Binding-site contacts:
Ligand atom CKC contacts residue PHE26 of chain 5.A at 3.7 Å (hydrophobic).
Ligand atom CK8 contacts residue PHE26 of chain 5.A at 4.3 Å (hydrophobic).
Ligand atom CKB contacts residue PHE26 of chain 5.A at 3.4 Å (hydrophobic).
Ligand atom CK9 contacts residue ILE238 of chain 5.A at 3.8 Å (hydrophobic).
Ligand atom CK6 contacts residue ILE238 of chain 5.A at 3.8 Å (hydrophobic).
Ligand atom CK8 contacts residue ILE238 of chain 5.A at 3.4 Å (hydrophobic).
Ligand atom CK6 contacts residue THR259 of chain 5.A at 3.7 Å.
Ligand atom CK1 contacts residue PHE26 of chain 5.A at 4.0 Å (hydrophobic).
Ligand atom CK7 contacts residue ILE238 of chain 5.A at 4.3 Å (hydrophobic).
Ligand atom CKA contacts residue SER25 of chain 5.A at 4.3 Å.
Ligand atom CKC contacts residue ALA22 of chain 5.A at 3.7 Å (hydrophobic).
Ligand atom CK9 contacts residue MET30 of chain 5.A at 3.8 Å (hydrophobic).
Ligand atom CK8 contacts residue MET30 of chain 5.A at 4.4 Å (hydrophobic).
Ligand atom CK7 contacts residue PHE26 of chain 5.A at 4.0 Å (hydrophobic).
Ligand atom OK1 contacts residue PRO260 of chain 5.A at 3.7 Å.
Ligand atom CK6 contacts residue ALA258 of chain 5.A at 4.1 Å (hydrophobic).
Ligand atom CK1 contacts residue ILE238 of chain 5.A at 3.8 Å (hydrophobic).
Ligand atom CKC contacts residue PRO260 of chain 5.A at 4.1 Å (hydrophobic).
Ligand atom OK2 contacts residue PRO260 of chain 5.A at 4.2 Å.
Ligand atom CK2 contacts residue PRO260 of chain 5.A at 3.9 Å (hydrophobic).
Ligand atom CKA contacts residue PHE26 of chain 5.A at 4.1 Å (hydrophobic).
Ligand atom CKA contacts residue MET30 of chain 5.A at 4.0 Å (hydrophobic).
Ligand atom CK5 contacts residue THR259 of chain 5.A at 3.5 Å.
Ligand atom CK5 contacts residue PRO260 of chain 5.A at 3.5 Å (hydrophobic).
Ligand atom CK9 contacts residue ASN236 of chain 5.A at 4.3 Å.
Ligand atom CK1 contacts residue PRO260 of chain 5.A at 4.2 Å (hydrophobic).
Ligand atom OK2 contacts residue ALA22 of chain 5.A at 4.0 Å.
Ligand atom CKB contacts residue SER25 of chain 5.A at 3.9 Å.
Ligand atom CK1 contacts residue ALA258 of chain 5.A at 4.5 Å (hydrophobic).
Ligand atom CKB contacts residue ALA22 of chain 5.A at 3.6 Å (hydrophobic).
Ligand atom CK4 contacts residue PRO260 of chain 5.A at 3.5 Å (hydrophobic).
Ligand atom CK4 contacts residue THR259 of chain 5.A at 4.5 Å.
Ligand atom CK7 contacts residue PRO260 of chain 5.A at 4.4 Å (hydrophobic).
Ligand atom CK1 contacts residue THR259 of chain 5.A at 4.4 Å.
Ligand atom CK2 contacts residue PHE26 of chain 5.A at 4.3 Å (hydrophobic).
Ligand atom CK6 contacts residue PRO260 of chain 5.A at 3.8 Å (hydrophobic).
Ligand atom CK3 contacts residue PRO260 of chain 5.A at 3.8 Å (hydrophobic).

Sequence of chain 5.A:
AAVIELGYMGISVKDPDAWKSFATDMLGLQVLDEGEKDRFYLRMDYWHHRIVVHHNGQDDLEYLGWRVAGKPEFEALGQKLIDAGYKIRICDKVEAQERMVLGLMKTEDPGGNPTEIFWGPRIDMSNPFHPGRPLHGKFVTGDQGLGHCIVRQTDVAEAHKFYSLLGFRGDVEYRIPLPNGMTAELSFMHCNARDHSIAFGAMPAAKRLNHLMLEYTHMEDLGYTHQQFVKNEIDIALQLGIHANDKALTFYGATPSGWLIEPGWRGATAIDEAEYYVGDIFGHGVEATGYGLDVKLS

This protein binds this small molecule.
Small molecule (SMILES): Oc1cccc(-c2ccccc2)c1O